Binding-site contacts:
Ligand atom C2 contacts residue ARG258 of chain 1.A at 4.3 Å.
Ligand atom C7 contacts residue LEU243 of chain 1.A at 3.2 Å (hydrophobic).
Ligand atom C8 contacts residue THR242 of chain 1.A at 4.0 Å.
Ligand atom C9 contacts residue ARG241 of chain 1.A at 4.0 Å.
Ligand atom N contacts residue THR242 of chain 1.A at 4.5 Å.
Ligand atom C5 contacts residue LEU243 of chain 1.A at 4.4 Å (hydrophobic).
Ligand atom C10 contacts residue THR239 of chain 1.A at 3.6 Å.
Ligand atom C13 contacts residue VAL294 of chain 1.A at 4.2 Å (hydrophobic).
Ligand atom C4 contacts residue LEU243 of chain 1.A at 3.7 Å (hydrophobic).
Ligand atom C6 contacts residue PRO245 of chain 1.A at 4.1 Å (hydrophobic).
Ligand atom C12 contacts residue VAL294 of chain 1.A at 3.4 Å (hydrophobic).
Ligand atom C4 contacts residue PHE244 of chain 1.A at 4.3 Å (hydrophobic).
Ligand atom N contacts residue LEU243 of chain 1.A at 4.2 Å.
Ligand atom C5 contacts residue LEU259 of chain 1.A at 3.9 Å (hydrophobic).
Ligand atom C contacts residue MET289 of chain 1.A at 3.9 Å (hydrophobic).
Ligand atom C9 contacts residue THR239 of chain 1.A at 4.2 Å.
Ligand atom C10 contacts residue ARG241 of chain 1.A at 4.0 Å.
Ligand atom C8 contacts residue LEU243 of chain 1.A at 3.9 Å (hydrophobic).
Ligand atom C5 contacts residue PHE244 of chain 1.A at 4.5 Å (hydrophobic).
Ligand atom O1 contacts residue LEU243 of chain 1.A at 4.3 Å.
Ligand atom C11 contacts residue PHE295 of chain 1.A at 4.5 Å (hydrophobic).
Ligand atom C11 contacts residue THR239 of chain 1.A at 3.6 Å.
Ligand atom C contacts residue LEU259 of chain 1.A at 3.9 Å (hydrophobic).
Ligand atom C contacts residue LEU255 of chain 1.A at 4.5 Å (hydrophobic).
Ligand atom O contacts residue LEU243 of chain 1.A at 4.3 Å.
Ligand atom C9 contacts residue LEU243 of chain 1.A at 4.5 Å (hydrophobic).
Ligand atom C11 contacts residue VAL294 of chain 1.A at 3.8 Å (hydrophobic).
Ligand atom C6 contacts residue LEU243 of chain 1.A at 3.5 Å (hydrophobic).
Ligand atom C5 contacts residue LEU255 of chain 1.A at 4.3 Å (hydrophobic).
Ligand atom O contacts residue LEU255 of chain 1.A at 3.7 Å.
Ligand atom C1 contacts residue MET289 of chain 1.A at 4.2 Å (hydrophobic).
Ligand atom C9 contacts residue THR242 of chain 1.A at 3.9 Å.
Ligand atom C3 contacts residue LEU243 of chain 1.A at 4.4 Å (hydrophobic).
Ligand atom C1 contacts residue ARG258 of chain 1.A at 4.4 Å.
Ligand atom C4 contacts residue LEU255 of chain 1.A at 4.1 Å (hydrophobic).

Sequence of chain 1.A:
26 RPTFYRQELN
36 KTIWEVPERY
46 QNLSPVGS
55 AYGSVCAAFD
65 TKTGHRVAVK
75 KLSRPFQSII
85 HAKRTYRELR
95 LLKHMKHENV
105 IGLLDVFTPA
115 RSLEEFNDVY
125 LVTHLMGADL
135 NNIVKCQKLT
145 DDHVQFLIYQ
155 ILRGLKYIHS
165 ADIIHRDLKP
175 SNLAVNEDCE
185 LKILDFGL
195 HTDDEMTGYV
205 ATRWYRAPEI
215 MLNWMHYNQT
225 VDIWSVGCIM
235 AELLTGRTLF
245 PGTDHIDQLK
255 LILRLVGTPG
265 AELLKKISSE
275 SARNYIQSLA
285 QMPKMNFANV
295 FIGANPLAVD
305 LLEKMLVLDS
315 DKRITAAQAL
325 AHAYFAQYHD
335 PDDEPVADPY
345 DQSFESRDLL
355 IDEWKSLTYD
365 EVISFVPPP

The small molecule below binds the protein below.
Small molecule (SMILES): C1CCN(C[C@H]2COC3(CCCCC3)O2)CC1